Sequence of chain 1.A:
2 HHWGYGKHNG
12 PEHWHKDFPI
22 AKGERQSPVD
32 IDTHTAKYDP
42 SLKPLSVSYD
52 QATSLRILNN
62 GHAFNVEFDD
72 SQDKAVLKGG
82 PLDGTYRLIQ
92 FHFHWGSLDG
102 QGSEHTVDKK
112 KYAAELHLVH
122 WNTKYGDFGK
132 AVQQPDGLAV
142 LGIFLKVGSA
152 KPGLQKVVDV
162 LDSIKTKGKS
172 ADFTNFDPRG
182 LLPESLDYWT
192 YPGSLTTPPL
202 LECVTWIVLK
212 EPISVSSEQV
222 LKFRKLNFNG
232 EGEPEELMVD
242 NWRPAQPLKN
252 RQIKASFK

The small molecule below binds the protein below.
Small molecule (SMILES): CCCCCNC(=O)c1ccc(S(N)(=O)=O)cc1

Binding-site contacts:
Ligand atom N3S contacts residue THR197 of chain 1.A at 2.9 Å (h-bond).
Ligand atom O1S contacts residue VAL120 of chain 1.A at 3.9 Å.
Ligand atom O2S contacts residue THR197 of chain 1.A at 2.9 Å (h-bond).
Ligand atom C6 contacts residue HIS93 of chain 1.A at 3.9 Å.
Ligand atom C2 contacts residue LEU196 of chain 1.A at 3.8 Å (hydrophobic).
Ligand atom O2S contacts residue TRP207 of chain 1.A at 3.5 Å.
Ligand atom C4 contacts residue HIS93 of chain 1.A at 4.0 Å.
Ligand atom O1S contacts residue HIS118 of chain 1.A at 3.5 Å (h-bond).
Ligand atom N3S contacts residue ZN1 of chain 1.B at 2.0 Å.
Ligand atom N3S contacts residue HIS118 of chain 1.A at 3.4 Å (h-bond).
Ligand atom O1S contacts residue TRP207 of chain 1.A at 3.9 Å.
Ligand atom O2S contacts residue LEU196 of chain 1.A at 3.4 Å.
Ligand atom C6 contacts residue LEU196 of chain 1.A at 3.9 Å (hydrophobic).
Ligand atom N3S contacts residue HIS93 of chain 1.A at 3.3 Å (h-bond).
Ligand atom S contacts residue ZN1 of chain 1.B at 3.0 Å.
Ligand atom C5' contacts residue VAL133 of chain 1.A at 3.8 Å (hydrophobic).
Ligand atom S contacts residue THR197 of chain 1.A at 3.9 Å.
Ligand atom C3 contacts residue THR198 of chain 1.A at 3.3 Å.
Ligand atom C5' contacts residue PHE129 of chain 1.A at 3.9 Å (hydrophobic).
Ligand atom N3S contacts residue HIS95 of chain 1.A at 3.4 Å (h-bond).
Ligand atom C2' contacts residue PRO200 of chain 1.A at 3.8 Å (hydrophobic).
Ligand atom C5 contacts residue GLN91 of chain 1.A at 3.7 Å.
Ligand atom O1S contacts residue VAL141 of chain 1.A at 3.6 Å.
Ligand atom C4' contacts residue VAL133 of chain 1.A at 3.8 Å (hydrophobic).
Ligand atom S contacts residue HIS118 of chain 1.A at 4.0 Å.
Ligand atom C5 contacts residue VAL120 of chain 1.A at 4.1 Å (hydrophobic).
Ligand atom C2 contacts residue THR197 of chain 1.A at 4.1 Å.
Ligand atom O1S contacts residue HIS93 of chain 1.A at 3.4 Å.
Ligand atom S contacts residue HIS93 of chain 1.A at 3.9 Å.
Ligand atom O2S contacts residue ZN1 of chain 1.B at 4.1 Å.
Ligand atom C4 contacts residue ZN1 of chain 1.B at 4.2 Å.
Ligand atom C3 contacts residue LEU196 of chain 1.A at 3.8 Å (hydrophobic).
Ligand atom C1 contacts residue LEU196 of chain 1.A at 3.9 Å (hydrophobic).
Ligand atom C4 contacts residue LEU196 of chain 1.A at 3.9 Å (hydrophobic).
Ligand atom O1S contacts residue ZN1 of chain 1.B at 3.0 Å.
Ligand atom C6 contacts residue VAL120 of chain 1.A at 3.6 Å (hydrophobic).
Ligand atom C5 contacts residue LEU196 of chain 1.A at 4.0 Å (hydrophobic).
Ligand atom O2S contacts residue SER195 of chain 1.A at 4.1 Å.
Ligand atom C2 contacts residue THR198 of chain 1.A at 3.2 Å.
Ligand atom O' contacts residue PHE129 of chain 1.A at 3.1 Å.